Sequence of chain 1.F:
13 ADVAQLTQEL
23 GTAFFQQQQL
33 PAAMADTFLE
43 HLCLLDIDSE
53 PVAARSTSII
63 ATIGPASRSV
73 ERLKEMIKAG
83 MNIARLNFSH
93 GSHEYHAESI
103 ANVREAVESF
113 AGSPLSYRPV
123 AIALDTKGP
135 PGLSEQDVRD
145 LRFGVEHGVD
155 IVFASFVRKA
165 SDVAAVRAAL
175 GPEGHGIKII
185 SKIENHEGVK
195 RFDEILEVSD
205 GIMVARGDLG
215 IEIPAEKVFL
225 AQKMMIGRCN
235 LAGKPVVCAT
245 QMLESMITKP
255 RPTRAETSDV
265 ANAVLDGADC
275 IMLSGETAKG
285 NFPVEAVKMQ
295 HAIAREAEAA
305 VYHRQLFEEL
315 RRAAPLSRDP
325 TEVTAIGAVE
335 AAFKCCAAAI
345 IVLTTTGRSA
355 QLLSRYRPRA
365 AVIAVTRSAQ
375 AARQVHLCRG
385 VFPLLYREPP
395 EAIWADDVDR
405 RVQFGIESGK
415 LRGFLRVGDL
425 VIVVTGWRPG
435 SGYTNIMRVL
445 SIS

Binding-site contacts:
Ligand atom O4 contacts residue ALA209 of chain 1.F at 4.2 Å.
Ligand atom C2 contacts residue THR244 of chain 1.F at 3.8 Å.
Ligand atom O3 contacts residue ALA209 of chain 1.F at 3.3 Å.
Ligand atom O4 contacts residue THR244 of chain 1.F at 3.2 Å (h-bond).
Ligand atom O2 contacts residue ALA209 of chain 1.F at 4.3 Å.
Ligand atom O3 contacts residue GLY211 of chain 1.F at 2.8 Å (h-bond).
Ligand atom O4 contacts residue LYS186 of chain 1.F at 4.2 Å.
Ligand atom O2 contacts residue LYS186 of chain 1.F at 3.0 Å (salt-bridge).
Ligand atom O1 contacts residue GLU188 of chain 1.F at 2.7 Å (salt-bridge).
Ligand atom O4 contacts residue ALA243 of chain 1.F at 4.4 Å.
Ligand atom C1 contacts residue THR244 of chain 1.F at 3.5 Å.
Ligand atom O4 contacts residue ARG87 of chain 1.F at 4.2 Å.
Ligand atom O2 contacts residue ASP212 of chain 1.F at 4.2 Å.
Ligand atom O3 contacts residue ARG210 of chain 1.F at 3.5 Å (salt-bridge).
Ligand atom O4 contacts residue MET276 of chain 1.F at 4.1 Å.
Ligand atom O3 contacts residue ASP212 of chain 1.F at 3.8 Å.
Ligand atom C2 contacts residue LYS186 of chain 1.F at 3.9 Å.
Ligand atom O2 contacts residue GLU188 of chain 1.F at 3.4 Å (salt-bridge).
Ligand atom O2 contacts residue MG1 of chain 1.GA at 2.3 Å.
Ligand atom O4 contacts residue MET207 of chain 1.F at 4.2 Å.
Ligand atom C1 contacts residue MG1 of chain 1.GA at 3.0 Å.
Ligand atom C2 contacts residue GLU188 of chain 1.F at 3.9 Å.
Ligand atom O1 contacts residue GLY211 of chain 1.F at 3.9 Å.
Ligand atom O2 contacts residue ARG87 of chain 1.F at 4.3 Å.
Ligand atom C1 contacts residue GLU188 of chain 1.F at 3.6 Å.
Ligand atom O3 contacts residue THR244 of chain 1.F at 2.6 Å (h-bond).
Ligand atom O1 contacts residue ASP212 of chain 1.F at 2.8 Å (salt-bridge).
Ligand atom C2 contacts residue MG1 of chain 1.GA at 3.1 Å.
Ligand atom O4 contacts residue MG1 of chain 1.GA at 4.3 Å.
Ligand atom C1 contacts residue ALA209 of chain 1.F at 3.5 Å (hydrophobic).
Ligand atom C1 contacts residue ASP212 of chain 1.F at 3.8 Å.
Ligand atom O1 contacts residue MG1 of chain 1.GA at 2.2 Å.
Ligand atom C2 contacts residue ALA209 of chain 1.F at 3.9 Å (hydrophobic).
Ligand atom O1 contacts residue ALA209 of chain 1.F at 3.8 Å.
Ligand atom C1 contacts residue ARG210 of chain 1.F at 4.4 Å.
Ligand atom C1 contacts residue GLY211 of chain 1.F at 3.8 Å.
Ligand atom O3 contacts residue MG1 of chain 1.GA at 4.2 Å.

This small molecule binds to this protein.
Small molecule (SMILES): O=C([O-])C(=O)[O-]